Binding-site contacts:
Ligand atom C1 contacts residue ASN100 of chain 1.C at 1.4 Å.
Ligand atom N2 contacts residue ASN162 of chain 1.C at 3.9 Å.
Ligand atom C2 contacts residue ASN100 of chain 1.C at 2.4 Å.
Ligand atom O7 contacts residue ASN162 of chain 1.C at 3.0 Å (h-bond).
Ligand atom C4 contacts residue ASN100 of chain 1.C at 4.1 Å.
Ligand atom O7 contacts residue ASN100 of chain 1.C at 4.0 Å.
Ligand atom C8 contacts residue ASN100 of chain 1.C at 3.5 Å.
Ligand atom C7 contacts residue ASN162 of chain 1.C at 3.9 Å.
Ligand atom C7 contacts residue ASN100 of chain 1.C at 3.4 Å.
Ligand atom C5 contacts residue ASN100 of chain 1.C at 3.7 Å.
Ligand atom O5 contacts residue THR102 of chain 1.C at 4.2 Å.
Ligand atom N2 contacts residue ASN100 of chain 1.C at 2.9 Å (h-bond).
Ligand atom C5 contacts residue THR102 of chain 1.C at 4.5 Å.
Ligand atom O5 contacts residue ASN100 of chain 1.C at 2.4 Å (h-bond).
Ligand atom C3 contacts residue ASN100 of chain 1.C at 3.7 Å.

This small molecule binds to this protein.
Small molecule (SMILES): CC(=O)N[C@@H]1[C@@H](O)[C@H](O)[C@@H](CO)O[C@H]1O

Sequence of chain 1.C:
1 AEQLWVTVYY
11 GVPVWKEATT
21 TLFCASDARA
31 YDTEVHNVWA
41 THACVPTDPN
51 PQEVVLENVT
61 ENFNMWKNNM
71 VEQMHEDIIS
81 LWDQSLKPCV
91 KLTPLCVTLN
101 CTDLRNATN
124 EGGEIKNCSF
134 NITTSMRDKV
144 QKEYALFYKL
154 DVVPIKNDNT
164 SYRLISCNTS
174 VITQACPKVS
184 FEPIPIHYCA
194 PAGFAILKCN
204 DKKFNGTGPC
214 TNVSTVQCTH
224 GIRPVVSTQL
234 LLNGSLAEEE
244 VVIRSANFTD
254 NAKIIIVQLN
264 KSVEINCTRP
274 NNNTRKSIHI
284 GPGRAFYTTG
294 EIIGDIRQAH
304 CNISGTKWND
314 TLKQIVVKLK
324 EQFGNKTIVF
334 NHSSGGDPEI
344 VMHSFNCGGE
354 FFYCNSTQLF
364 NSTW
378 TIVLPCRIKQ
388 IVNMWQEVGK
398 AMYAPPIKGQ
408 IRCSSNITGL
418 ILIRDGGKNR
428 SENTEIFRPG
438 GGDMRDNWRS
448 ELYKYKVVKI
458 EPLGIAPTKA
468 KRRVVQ